Binding-site contacts:
Ligand atom C32 contacts residue TYR410 of chain 1.B at 3.6 Å (hydrophobic).
Ligand atom C10 contacts residue GLU296 of chain 1.B at 3.6 Å.
Ligand atom C02 contacts residue TRP291 of chain 1.B at 3.7 Å (hydrophobic).
Ligand atom N02 contacts residue PRO269 of chain 1.B at 3.7 Å.
Ligand atom C07 contacts residue HEM1 of chain 1.G at 3.6 Å.
Ligand atom C31 contacts residue MET40 of chain 1.B at 3.8 Å (hydrophobic).
Ligand atom C33 contacts residue MET40 of chain 1.B at 3.9 Å (hydrophobic).
Ligand atom C11 contacts residue HEM1 of chain 1.G at 3.1 Å.
Ligand atom C21 contacts residue HEM1 of chain 1.G at 3.5 Å.
Ligand atom C10 contacts residue HEM1 of chain 1.G at 3.6 Å.
Ligand atom C30 contacts residue TYR410 of chain 1.B at 3.2 Å (hydrophobic).
Ligand atom N02 contacts residue TYR292 of chain 1.B at 3.6 Å.
Ligand atom C11 contacts residue GLY290 of chain 1.B at 3.8 Å.
Ligand atom C07 contacts residue VAL271 of chain 1.B at 3.2 Å (hydrophobic).
Ligand atom N01 contacts residue HEM1 of chain 1.G at 3.6 Å.
Ligand atom N02 contacts residue GLU296 of chain 1.B at 2.7 Å (salt-bridge).
Ligand atom C26 contacts residue HEM1 of chain 1.G at 3.3 Å.
Ligand atom C33 contacts residue LEU41 of chain 1.B at 3.4 Å (hydrophobic).
Ligand atom C23 contacts residue TYR410 of chain 1.B at 3.4 Å (hydrophobic).
Ligand atom C03 contacts residue PRO269 of chain 1.B at 3.9 Å (hydrophobic).
Ligand atom C09 contacts residue HEM1 of chain 1.G at 3.6 Å.
Ligand atom N02 contacts residue TRP291 of chain 1.B at 2.7 Å (h-bond).
Ligand atom C25 contacts residue HEM1 of chain 1.G at 3.3 Å.
Ligand atom C05 contacts residue HEM1 of chain 1.G at 3.8 Å.
Ligand atom C08 contacts residue HEM1 of chain 1.G at 3.7 Å.
Ligand atom C30 contacts residue TRP382 of chain 1.B at 3.8 Å (hydrophobic).
Ligand atom C22 contacts residue HEM1 of chain 1.G at 3.4 Å.
Ligand atom C08 contacts residue VAL271 of chain 1.B at 3.7 Å (hydrophobic).
Ligand atom C04 contacts residue HEM1 of chain 1.G at 3.5 Å.
Ligand atom C06 contacts residue VAL271 of chain 1.B at 3.5 Å (hydrophobic).
Ligand atom N01 contacts residue GLU296 of chain 1.B at 2.7 Å (salt-bridge).
Ligand atom C03 contacts residue HEM1 of chain 1.G at 3.3 Å.
Ligand atom C33 contacts residue TYR410 of chain 1.B at 3.5 Å (hydrophobic).
Ligand atom C02 contacts residue GLU296 of chain 1.B at 3.5 Å.
Ligand atom C06 contacts residue PHE288 of chain 1.B at 3.8 Å (hydrophobic).
Ligand atom N02 contacts residue HEM1 of chain 1.G at 3.5 Å.
Ligand atom C02 contacts residue HEM1 of chain 1.G at 3.4 Å.
Ligand atom C09 contacts residue GLU296 of chain 1.B at 3.7 Å.
Ligand atom C27 contacts residue HEM1 of chain 1.G at 3.2 Å.
Ligand atom C06 contacts residue HEM1 of chain 1.G at 3.6 Å.

Sequence of chain 1.B:
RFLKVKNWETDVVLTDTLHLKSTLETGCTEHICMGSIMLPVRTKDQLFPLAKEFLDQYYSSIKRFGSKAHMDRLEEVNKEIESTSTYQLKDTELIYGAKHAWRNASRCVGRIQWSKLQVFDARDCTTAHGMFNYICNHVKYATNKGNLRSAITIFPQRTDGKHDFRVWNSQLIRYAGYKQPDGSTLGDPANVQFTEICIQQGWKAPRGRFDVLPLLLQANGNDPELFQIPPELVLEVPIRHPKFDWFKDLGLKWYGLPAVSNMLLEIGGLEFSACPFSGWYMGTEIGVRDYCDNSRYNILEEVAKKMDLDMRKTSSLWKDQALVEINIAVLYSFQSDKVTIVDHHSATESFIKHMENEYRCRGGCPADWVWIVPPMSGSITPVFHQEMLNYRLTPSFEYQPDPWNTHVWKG

A small-molecule ligand and the protein it binds are described below.
Small molecule (SMILES): Cc1cc(N)nc2cc(-c3ccc(OCC4CC4)c(CN)c3)ccc12